This protein binds this small molecule.
Small molecule (SMILES): CC(=O)N[C@@H]1[C@@H](O)[C@H](O)[C@@H](CO)O[C@H]1O

Binding-site contacts:
Ligand atom C7 contacts residue ASN300 of chain 1.A at 3.4 Å.
Ligand atom O7 contacts residue SER298 of chain 1.A at 4.2 Å.
Ligand atom O7 contacts residue TYR291 of chain 1.A at 3.5 Å.
Ligand atom O7 contacts residue ASN300 of chain 1.A at 3.4 Å (h-bond).
Ligand atom C5 contacts residue ASN300 of chain 1.A at 3.7 Å.
Ligand atom O5 contacts residue ASN300 of chain 1.A at 2.5 Å (h-bond).
Ligand atom N2 contacts residue ASN300 of chain 1.A at 2.9 Å (h-bond).
Ligand atom C3 contacts residue ASN300 of chain 1.A at 4.0 Å.
Ligand atom C1 contacts residue ASN300 of chain 1.A at 1.6 Å.
Ligand atom C2 contacts residue ASN300 of chain 1.A at 2.6 Å.
Ligand atom C4 contacts residue ASN300 of chain 1.A at 4.4 Å.
Ligand atom C7 contacts residue TYR291 of chain 1.A at 4.4 Å (hydrophobic).

Sequence of chain 1.A:
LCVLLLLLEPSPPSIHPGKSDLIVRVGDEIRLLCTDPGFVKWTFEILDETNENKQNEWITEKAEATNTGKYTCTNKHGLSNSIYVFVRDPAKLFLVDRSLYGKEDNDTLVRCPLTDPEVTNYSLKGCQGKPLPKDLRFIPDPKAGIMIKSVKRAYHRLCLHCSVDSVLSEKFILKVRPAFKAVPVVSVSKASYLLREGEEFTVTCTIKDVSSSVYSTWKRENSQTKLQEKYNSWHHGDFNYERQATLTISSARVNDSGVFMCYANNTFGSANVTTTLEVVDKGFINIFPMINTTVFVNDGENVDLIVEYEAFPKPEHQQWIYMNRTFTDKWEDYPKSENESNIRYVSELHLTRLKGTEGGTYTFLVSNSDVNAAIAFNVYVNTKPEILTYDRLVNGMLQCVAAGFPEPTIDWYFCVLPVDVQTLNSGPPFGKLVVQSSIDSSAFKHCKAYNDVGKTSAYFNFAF